Sequence of chain 1.A:
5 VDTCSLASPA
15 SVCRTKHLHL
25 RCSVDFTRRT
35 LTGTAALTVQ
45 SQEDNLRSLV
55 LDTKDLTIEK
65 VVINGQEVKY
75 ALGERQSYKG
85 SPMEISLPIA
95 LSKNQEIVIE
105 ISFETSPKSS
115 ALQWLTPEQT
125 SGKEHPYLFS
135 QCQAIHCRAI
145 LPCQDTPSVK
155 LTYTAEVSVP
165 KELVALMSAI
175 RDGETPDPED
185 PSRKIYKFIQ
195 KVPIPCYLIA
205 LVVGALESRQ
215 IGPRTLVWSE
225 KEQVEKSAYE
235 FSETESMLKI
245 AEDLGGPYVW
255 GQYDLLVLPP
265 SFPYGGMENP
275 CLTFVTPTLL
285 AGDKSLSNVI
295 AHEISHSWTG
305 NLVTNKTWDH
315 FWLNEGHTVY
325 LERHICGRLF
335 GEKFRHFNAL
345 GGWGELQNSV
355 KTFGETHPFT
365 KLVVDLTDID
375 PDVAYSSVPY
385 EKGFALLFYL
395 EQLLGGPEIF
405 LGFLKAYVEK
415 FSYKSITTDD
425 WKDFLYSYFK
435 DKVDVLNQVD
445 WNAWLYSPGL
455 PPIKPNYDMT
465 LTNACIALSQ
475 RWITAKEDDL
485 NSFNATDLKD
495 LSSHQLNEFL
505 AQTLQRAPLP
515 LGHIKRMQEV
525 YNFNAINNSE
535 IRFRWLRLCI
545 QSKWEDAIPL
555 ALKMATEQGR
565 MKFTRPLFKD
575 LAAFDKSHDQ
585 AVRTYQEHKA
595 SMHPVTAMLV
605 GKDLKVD

Binding-site contacts:
Ligand atom CAX contacts residue GLU297 of chain 1.A at 3.6 Å.
Ligand atom CAV contacts residue TYR384 of chain 1.A at 3.4 Å (hydrophobic).
Ligand atom CAN contacts residue PHE315 of chain 1.A at 3.5 Å (hydrophobic).
Ligand atom OAZ contacts residue GLU272 of chain 1.A at 2.9 Å (salt-bridge).
Ligand atom CAJ contacts residue PRO375 of chain 1.A at 3.4 Å (hydrophobic).
Ligand atom CAM contacts residue PHE315 of chain 1.A at 3.4 Å (hydrophobic).
Ligand atom CAQ contacts residue TYR268 of chain 1.A at 3.4 Å (hydrophobic).
Ligand atom OBA contacts residue HIS296 of chain 1.A at 3.3 Å (h-bond).
Ligand atom CAR contacts residue GLN137 of chain 1.A at 3.5 Å.
Ligand atom OAZ contacts residue HIS300 of chain 1.A at 3.2 Å (h-bond).
Ligand atom CAC contacts residue PHE315 of chain 1.A at 3.2 Å (hydrophobic).
Ligand atom CAF contacts residue TYR379 of chain 1.A at 3.5 Å (hydrophobic).
Ligand atom CAK contacts residue ASP376 of chain 1.A at 3.5 Å.
Ligand atom CAF contacts residue PRO375 of chain 1.A at 3.4 Å (hydrophobic).
Ligand atom CAW contacts residue TYR379 of chain 1.A at 3.4 Å (hydrophobic).
Ligand atom CAS contacts residue TYR268 of chain 1.A at 3.2 Å (hydrophobic).
Ligand atom CAR contacts residue TYR268 of chain 1.A at 3.6 Å (hydrophobic).
Ligand atom CAR contacts residue GLN135 of chain 1.A at 3.3 Å.
Ligand atom CAD contacts residue LEU370 of chain 1.A at 3.6 Å (hydrophobic).
Ligand atom CAT contacts residue MET271 of chain 1.A at 3.2 Å (hydrophobic).
Ligand atom OBA contacts residue TYR384 of chain 1.A at 2.6 Å (h-bond).
Ligand atom CAY contacts residue HIS296 of chain 1.A at 3.6 Å.
Ligand atom OAZ contacts residue ZN1 of chain 1.B at 2.5 Å.
Ligand atom OAZ contacts residue GLU297 of chain 1.A at 2.8 Å (salt-bridge).
Ligand atom CAX contacts residue GLY270 of chain 1.A at 2.9 Å.
Ligand atom OBA contacts residue ZN1 of chain 1.B at 2.1 Å.
Ligand atom CAP contacts residue GLN137 of chain 1.A at 3.1 Å.
Ligand atom OAZ contacts residue HIS296 of chain 1.A at 3.4 Å (h-bond).
Ligand atom NAU contacts residue TYR268 of chain 1.A at 3.4 Å.
Ligand atom CAT contacts residue GLY270 of chain 1.A at 3.2 Å.
Ligand atom OBA contacts residue GLU319 of chain 1.A at 3.1 Å (salt-bridge).
Ligand atom CAY contacts residue GLU297 of chain 1.A at 3.6 Å.
Ligand atom CAD contacts residue PHE315 of chain 1.A at 3.5 Å (hydrophobic).
Ligand atom OAH contacts residue PRO375 of chain 1.A at 3.1 Å.
Ligand atom CAD contacts residue TRP312 of chain 1.A at 3.2 Å (hydrophobic).
Ligand atom CAS contacts residue GLN135 of chain 1.A at 3.0 Å.
Ligand atom CAW contacts residue TYR384 of chain 1.A at 3.2 Å (hydrophobic).
Ligand atom CAY contacts residue ZN1 of chain 1.B at 2.6 Å.
Ligand atom CAS contacts residue MET271 of chain 1.A at 3.4 Å (hydrophobic).
Ligand atom CAC contacts residue TRP312 of chain 1.A at 3.1 Å (hydrophobic).

This protein binds this small molecule.
Small molecule (SMILES): O=C([O-])CCCN1CCC[C@H]1COc1ccc(Oc2ccc(Cl)cc2)cc1